Binding-site contacts:
Ligand atom O6 contacts residue SER207 of chain 1.M at 3.5 Å (h-bond).
Ligand atom C3 contacts residue ASN252 of chain 1.M at 3.9 Å.
Ligand atom C5 contacts residue ASN252 of chain 1.M at 3.7 Å.
Ligand atom C6 contacts residue ASP211 of chain 1.M at 3.2 Å.
Ligand atom O5 contacts residue ASN252 of chain 1.M at 2.4 Å (h-bond).
Ligand atom C1 contacts residue SER248 of chain 1.M at 4.0 Å.
Ligand atom C5 contacts residue SER248 of chain 1.M at 4.5 Å.
Ligand atom O6 contacts residue ASP211 of chain 1.M at 2.8 Å (salt-bridge).
Ligand atom C7 contacts residue SER251 of chain 1.M at 3.7 Å.
Ligand atom C4 contacts residue ASN252 of chain 1.M at 4.3 Å.
Ligand atom C3 contacts residue SER248 of chain 1.M at 4.3 Å.
Ligand atom C2 contacts residue SER248 of chain 1.M at 3.6 Å.
Ligand atom O5 contacts residue PHE208 of chain 1.M at 3.8 Å.
Ligand atom C8 contacts residue SER251 of chain 1.M at 3.5 Å.
Ligand atom O6 contacts residue PHE208 of chain 1.M at 4.3 Å.
Ligand atom C7 contacts residue ASP211 of chain 1.M at 4.4 Å.
Ligand atom C6 contacts residue PHE208 of chain 1.M at 4.2 Å (hydrophobic).
Ligand atom C1 contacts residue ASN252 of chain 1.M at 1.4 Å.
Ligand atom O7 contacts residue SER248 of chain 1.M at 4.3 Å.
Ligand atom O7 contacts residue ASP211 of chain 1.M at 3.9 Å.
Ligand atom N2 contacts residue ASN252 of chain 1.M at 3.0 Å (h-bond).
Ligand atom O5 contacts residue SER248 of chain 1.M at 3.8 Å.
Ligand atom C7 contacts residue ASN252 of chain 1.M at 4.0 Å.
Ligand atom C8 contacts residue ASP211 of chain 1.M at 4.3 Å.
Ligand atom N2 contacts residue SER251 of chain 1.M at 4.1 Å.
Ligand atom C2 contacts residue ASN252 of chain 1.M at 2.5 Å.
Ligand atom C4 contacts residue SER248 of chain 1.M at 4.1 Å.
Ligand atom O7 contacts residue SER251 of chain 1.M at 3.2 Å.

This small molecule binds to this protein.
Small molecule (SMILES): CC(=O)N[C@H]1[C@H](O[C@H]2[C@H](O)[C@@H](NC(C)=O)CO[C@@H]2CO)O[C@H](CO)[C@@H](O)[C@@H]1O

Sequence of chain 1.M:
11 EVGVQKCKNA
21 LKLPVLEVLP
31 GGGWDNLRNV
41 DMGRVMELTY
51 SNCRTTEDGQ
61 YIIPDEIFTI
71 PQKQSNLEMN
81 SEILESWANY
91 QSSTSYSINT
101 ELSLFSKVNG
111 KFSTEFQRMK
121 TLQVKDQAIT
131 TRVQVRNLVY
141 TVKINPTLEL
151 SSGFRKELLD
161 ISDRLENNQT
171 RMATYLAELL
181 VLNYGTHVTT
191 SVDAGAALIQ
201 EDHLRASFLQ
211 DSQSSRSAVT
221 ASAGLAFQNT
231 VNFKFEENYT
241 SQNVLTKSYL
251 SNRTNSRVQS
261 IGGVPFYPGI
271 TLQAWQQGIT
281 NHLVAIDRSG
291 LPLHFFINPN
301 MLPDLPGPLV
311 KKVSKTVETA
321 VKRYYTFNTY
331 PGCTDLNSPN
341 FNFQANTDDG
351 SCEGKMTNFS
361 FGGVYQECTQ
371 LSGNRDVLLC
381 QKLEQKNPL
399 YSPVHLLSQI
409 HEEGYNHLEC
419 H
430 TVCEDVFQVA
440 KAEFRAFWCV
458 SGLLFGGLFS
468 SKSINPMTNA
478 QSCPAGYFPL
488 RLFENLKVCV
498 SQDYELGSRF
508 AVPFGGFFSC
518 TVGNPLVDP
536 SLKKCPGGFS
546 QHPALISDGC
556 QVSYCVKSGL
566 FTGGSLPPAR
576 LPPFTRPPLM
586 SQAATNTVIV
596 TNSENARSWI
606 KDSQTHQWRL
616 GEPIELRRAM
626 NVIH